Sequence of chain 1.F:
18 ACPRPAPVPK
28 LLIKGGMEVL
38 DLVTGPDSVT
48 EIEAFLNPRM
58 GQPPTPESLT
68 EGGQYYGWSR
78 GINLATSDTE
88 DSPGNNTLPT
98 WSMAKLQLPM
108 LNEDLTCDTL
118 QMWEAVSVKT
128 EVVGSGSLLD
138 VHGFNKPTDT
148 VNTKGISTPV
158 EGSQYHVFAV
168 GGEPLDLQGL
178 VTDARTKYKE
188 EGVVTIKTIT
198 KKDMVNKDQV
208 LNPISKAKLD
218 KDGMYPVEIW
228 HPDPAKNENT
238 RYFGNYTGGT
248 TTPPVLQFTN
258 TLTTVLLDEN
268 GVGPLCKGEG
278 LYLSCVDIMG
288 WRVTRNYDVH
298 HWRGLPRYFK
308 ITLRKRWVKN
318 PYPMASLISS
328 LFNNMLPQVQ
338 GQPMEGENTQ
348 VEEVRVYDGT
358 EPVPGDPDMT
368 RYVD

Sequence of chain 2.F:
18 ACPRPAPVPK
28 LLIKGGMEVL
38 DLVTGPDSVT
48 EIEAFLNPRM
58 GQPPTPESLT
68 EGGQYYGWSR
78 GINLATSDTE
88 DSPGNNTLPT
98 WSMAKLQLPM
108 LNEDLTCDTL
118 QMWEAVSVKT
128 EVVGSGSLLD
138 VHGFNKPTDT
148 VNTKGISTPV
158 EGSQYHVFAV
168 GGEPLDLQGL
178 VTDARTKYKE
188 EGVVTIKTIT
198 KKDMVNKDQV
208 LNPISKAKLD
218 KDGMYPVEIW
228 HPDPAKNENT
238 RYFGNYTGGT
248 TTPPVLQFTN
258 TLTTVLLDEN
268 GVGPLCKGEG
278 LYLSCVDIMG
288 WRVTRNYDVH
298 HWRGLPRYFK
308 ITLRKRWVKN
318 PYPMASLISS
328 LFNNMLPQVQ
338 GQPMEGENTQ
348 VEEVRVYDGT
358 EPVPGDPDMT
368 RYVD

Binding-site contacts:
Ligand atom O1B contacts residue TYR72 of chain 2.F at 4.1 Å.
Ligand atom O1A contacts residue TYR72 of chain 2.F at 3.2 Å.
Ligand atom C7 contacts residue TYR72 of chain 2.F at 4.2 Å (hydrophobic).
Ligand atom C4 contacts residue TYR72 of chain 2.F at 3.5 Å (hydrophobic).
Ligand atom O8 contacts residue TYR72 of chain 2.F at 4.2 Å.
Ligand atom C4 contacts residue GLY78 of chain 2.F at 3.4 Å.
Ligand atom O4 contacts residue ILE79 of chain 2.F at 3.5 Å (h-bond).
Ligand atom O1B contacts residue ARG77 of chain 2.F at 2.9 Å (salt-bridge).
Ligand atom N5 contacts residue TYR72 of chain 2.F at 3.1 Å (h-bond).
Ligand atom O6 contacts residue ASN93 of chain 2.F at 2.9 Å (h-bond).
Ligand atom C11 contacts residue ASP85 of chain 1.F at 3.7 Å.
Ligand atom O10 contacts residue THR291 of chain 2.F at 3.7 Å.
Ligand atom C4 contacts residue VAL296 of chain 2.F at 4.3 Å (hydrophobic).
Ligand atom C3 contacts residue GLY78 of chain 2.F at 4.0 Å.
Ligand atom C5 contacts residue TYR72 of chain 2.F at 3.6 Å (hydrophobic).
Ligand atom C4 contacts residue HIS298 of chain 2.F at 4.1 Å.
Ligand atom O4 contacts residue ASN80 of chain 2.F at 4.2 Å.
Ligand atom C2 contacts residue GLY78 of chain 2.F at 4.2 Å.
Ligand atom C1 contacts residue ARG77 of chain 2.F at 3.5 Å.
Ligand atom O8 contacts residue ARG77 of chain 2.F at 3.9 Å.
Ligand atom C5 contacts residue ASN93 of chain 2.F at 4.2 Å.
Ligand atom O1A contacts residue GLY78 of chain 2.F at 3.7 Å.
Ligand atom O1A contacts residue ARG77 of chain 2.F at 3.0 Å (salt-bridge).
Ligand atom O4 contacts residue GLY78 of chain 2.F at 3.1 Å.
Ligand atom O3 contacts residue GLY78 of chain 2.F at 3.7 Å.
Ligand atom O4 contacts residue TYR72 of chain 2.F at 4.3 Å.
Ligand atom O4 contacts residue VAL296 of chain 2.F at 3.8 Å.
Ligand atom O10 contacts residue ASN293 of chain 2.F at 3.5 Å (h-bond).
Ligand atom C1 contacts residue TYR72 of chain 2.F at 3.8 Å (hydrophobic).
Ligand atom O4 contacts residue THR291 of chain 2.F at 3.3 Å.
Ligand atom C3 contacts residue HIS298 of chain 2.F at 4.1 Å.
Ligand atom C6 contacts residue ASN93 of chain 2.F at 3.1 Å.
Ligand atom C10 contacts residue TYR72 of chain 2.F at 4.1 Å (hydrophobic).
Ligand atom O3 contacts residue ASN80 of chain 2.F at 4.0 Å.
Ligand atom C3 contacts residue VAL296 of chain 2.F at 3.5 Å (hydrophobic).
Ligand atom C3 contacts residue ARG77 of chain 2.F at 3.9 Å.
Ligand atom C6 contacts residue THR94 of chain 2.F at 4.2 Å.
Ligand atom C6 contacts residue TYR72 of chain 2.F at 3.6 Å (hydrophobic).
Ligand atom C3 contacts residue GLY78 of chain 2.F at 4.2 Å.
Ligand atom O4 contacts residue HIS298 of chain 2.F at 3.1 Å (h-bond).

A protein and the small-molecule ligand that binds it are described below.
Small molecule (SMILES): CC(=O)N[C@H]1[C@H]([C@H](O)[C@H](O)CO)O[C@@](O[C@H]2[C@@H](O)[C@@H](CO)O[C@@H](O[C@H]3[C@H](O)[C@@H](O)[C@H](O)O[C@@H]3CO)[C@@H]2O)(C(=O)O)C[C@@H]1O